Sequence of chain 1.D:
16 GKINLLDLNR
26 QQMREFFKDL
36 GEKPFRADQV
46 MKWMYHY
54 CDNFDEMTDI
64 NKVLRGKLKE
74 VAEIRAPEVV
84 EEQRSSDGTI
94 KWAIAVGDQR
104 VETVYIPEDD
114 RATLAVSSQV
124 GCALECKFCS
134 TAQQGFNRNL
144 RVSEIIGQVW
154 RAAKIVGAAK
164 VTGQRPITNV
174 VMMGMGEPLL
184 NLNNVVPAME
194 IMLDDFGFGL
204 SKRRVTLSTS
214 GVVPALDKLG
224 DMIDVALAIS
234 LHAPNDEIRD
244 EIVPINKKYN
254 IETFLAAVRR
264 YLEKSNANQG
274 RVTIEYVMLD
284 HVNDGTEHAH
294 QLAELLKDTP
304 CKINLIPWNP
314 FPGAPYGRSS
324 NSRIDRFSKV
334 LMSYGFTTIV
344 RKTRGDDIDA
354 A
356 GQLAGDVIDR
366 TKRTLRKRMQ

Binding-site contacts:
Ligand atom C4' contacts residue GLU278 of chain 1.D at 3.6 Å.
Ligand atom C6 contacts residue SMC355 of chain 1.D at 3.2 Å.
Ligand atom C3' contacts residue SER233 of chain 1.D at 3.2 Å.
Ligand atom N3 contacts residue SMC355 of chain 1.D at 3.4 Å (h-bond).
Ligand atom O2' contacts residue PHE131 of chain 1.D at 3.6 Å.
Ligand atom N1 contacts residue ASN312 of chain 1.D at 3.0 Å (h-bond).
Ligand atom N3 contacts residue ILE309 of chain 1.D at 3.6 Å.
Ligand atom C5' contacts residue MET176 of chain 1.D at 3.6 Å (hydrophobic).
Ligand atom O3' contacts residue HIS235 of chain 1.D at 3.6 Å.
Ligand atom O2' contacts residue SF41 of chain 1.O at 3.5 Å (h-bond).
Ligand atom C3' contacts residue MET1 of chain 1.Q at 3.5 Å (hydrophobic).
Ligand atom C5 contacts residue SMC355 of chain 1.D at 3.4 Å.
Ligand atom C2 contacts residue ASN312 of chain 1.D at 3.4 Å.
Ligand atom C2 contacts residue SMC355 of chain 1.D at 3.2 Å.
Ligand atom N1 contacts residue SMC355 of chain 1.D at 3.1 Å (h-bond).
Ligand atom N1 contacts residue TRP311 of chain 1.D at 3.5 Å.
Ligand atom C4 contacts residue SMC355 of chain 1.D at 3.5 Å.
Ligand atom C6 contacts residue TRP311 of chain 1.D at 3.6 Å (hydrophobic).
Ligand atom O3' contacts residue MET1 of chain 1.Q at 3.5 Å (h-bond).
Ligand atom N6 contacts residue TRP311 of chain 1.D at 3.1 Å (h-bond).
Ligand atom O4' contacts residue SMC355 of chain 1.D at 3.5 Å.
Ligand atom N7 contacts residue CYS132 of chain 1.D at 3.5 Å.
Ligand atom C2' contacts residue HIS235 of chain 1.D at 3.6 Å.
Ligand atom C5 contacts residue PHE131 of chain 1.D at 3.7 Å (hydrophobic).
Ligand atom O2' contacts residue SER233 of chain 1.D at 3.5 Å (h-bond).
Ligand atom C5 contacts residue GLY356 of chain 1.D at 3.4 Å.
Ligand atom N7 contacts residue GLY356 of chain 1.D at 3.2 Å.
Ligand atom O3' contacts residue SER211 of chain 1.D at 3.7 Å.
Ligand atom C2 contacts residue VAL280 of chain 1.D at 3.7 Å (hydrophobic).
Ligand atom O3' contacts residue SER233 of chain 1.D at 2.4 Å (h-bond).
Ligand atom C6 contacts residue ASN312 of chain 1.D at 3.7 Å.
Ligand atom O3' contacts residue GLU278 of chain 1.D at 2.9 Å (salt-bridge).
Ligand atom N6 contacts residue ASN312 of chain 1.D at 2.8 Å (h-bond).
Ligand atom C2 contacts residue ILE309 of chain 1.D at 3.6 Å (hydrophobic).
Ligand atom O2' contacts residue HIS235 of chain 1.D at 2.9 Å (h-bond).
Ligand atom C8 contacts residue PHE131 of chain 1.D at 3.4 Å (hydrophobic).
Ligand atom C6 contacts residue PHE131 of chain 1.D at 3.5 Å (hydrophobic).
Ligand atom N6 contacts residue PHE131 of chain 1.D at 2.7 Å (h-bond).
Ligand atom N7 contacts residue PHE131 of chain 1.D at 3.4 Å.
Ligand atom O2' contacts residue MET1 of chain 1.Q at 3.7 Å.

The small molecule below binds the protein below.
Small molecule (SMILES): C[C@H]1O[C@@H](n2cnc3c(N)ncnc32)[C@H](O)[C@@H]1O